Binding-site contacts:
Ligand atom O contacts residue TRP108 of chain 2.E at 3.5 Å (h-bond).
Ligand atom N contacts residue GLN93 of chain 2.E at 2.9 Å (h-bond).
Ligand atom CB contacts residue TRP108 of chain 2.E at 3.6 Å (hydrophobic).
Ligand atom O contacts residue LEU92 of chain 2.E at 3.5 Å.
Ligand atom CA contacts residue LEU92 of chain 2.E at 4.1 Å (hydrophobic).
Ligand atom N contacts residue GLU104 of chain 2.E at 3.6 Å.
Ligand atom CA contacts residue TRP108 of chain 2.E at 3.9 Å (hydrophobic).
Ligand atom OE1 contacts residue GLN93 of chain 2.E at 3.7 Å.
Ligand atom N contacts residue LEU92 of chain 2.E at 4.0 Å.
Ligand atom CG2 contacts residue GLN93 of chain 2.E at 3.3 Å.
Ligand atom CA contacts residue GLN93 of chain 2.E at 3.4 Å.
Ligand atom OE2 contacts residue SER94 of chain 2.E at 3.9 Å.
Ligand atom N contacts residue ASP99 of chain 2.E at 2.8 Å (salt-bridge).
Ligand atom C contacts residue GLN93 of chain 2.E at 4.1 Å.
Ligand atom C contacts residue TRP108 of chain 2.E at 4.1 Å (hydrophobic).
Ligand atom CA contacts residue ASP99 of chain 2.E at 3.8 Å.
Ligand atom O contacts residue GLN93 of chain 2.E at 3.1 Å (h-bond).
Ligand atom CB contacts residue GLU104 of chain 2.E at 3.6 Å.
Ligand atom CA contacts residue GLN93 of chain 2.E at 4.0 Å.
Ligand atom O contacts residue ARG97 of chain 1.D at 3.2 Å (salt-bridge).
Ligand atom C contacts residue GLU104 of chain 2.E at 4.0 Å.
Ligand atom CB contacts residue TRP95 of chain 2.E at 3.9 Å (hydrophobic).
Ligand atom C contacts residue LEU92 of chain 2.E at 3.9 Å (hydrophobic).
Ligand atom N contacts residue SER94 of chain 2.E at 3.8 Å.
Ligand atom CA contacts residue GLY91 of chain 2.E at 3.7 Å.
Ligand atom N contacts residue GLY91 of chain 2.E at 3.6 Å.
Ligand atom OE1 contacts residue SER94 of chain 2.E at 3.8 Å.
Ligand atom N contacts residue TRP108 of chain 2.E at 4.0 Å.
Ligand atom C contacts residue ARG97 of chain 1.D at 4.0 Å.
Ligand atom O contacts residue GLU104 of chain 2.E at 3.5 Å (salt-bridge).
Ligand atom C contacts residue GLN93 of chain 2.E at 3.6 Å.
Ligand atom CD contacts residue SER94 of chain 2.E at 3.5 Å.
Ligand atom CA contacts residue SER94 of chain 2.E at 3.6 Å.
Ligand atom CB contacts residue GLN93 of chain 2.E at 3.4 Å.
Ligand atom CG contacts residue SER94 of chain 2.E at 3.5 Å.
Ligand atom CG2 contacts residue LYS82 of chain 2.E at 3.7 Å.
Ligand atom CB contacts residue GLN93 of chain 2.E at 3.8 Å.
Ligand atom CA contacts residue GLU104 of chain 2.E at 3.9 Å.
Ligand atom CG contacts residue GLN93 of chain 2.E at 3.8 Å.
Ligand atom CA contacts residue GLN93 of chain 2.E at 3.6 Å.

Sequence of chain 2.E:
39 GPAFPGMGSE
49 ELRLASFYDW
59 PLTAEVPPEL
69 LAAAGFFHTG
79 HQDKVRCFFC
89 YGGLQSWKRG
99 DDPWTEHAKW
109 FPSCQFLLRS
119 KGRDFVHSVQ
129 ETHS

Sequence of chain 1.D:
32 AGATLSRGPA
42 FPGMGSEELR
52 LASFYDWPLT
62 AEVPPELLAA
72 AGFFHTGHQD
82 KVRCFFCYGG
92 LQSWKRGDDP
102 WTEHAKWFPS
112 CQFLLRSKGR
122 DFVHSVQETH

This small molecule binds to this protein.
Small molecule (SMILES): CC(C)[C@@H](C=O)NC(=O)[C@H](C)NC(=O)[C@H](CCC(=O)O)NC(=O)[C@H](C)N